Sequence of chain 3.A:
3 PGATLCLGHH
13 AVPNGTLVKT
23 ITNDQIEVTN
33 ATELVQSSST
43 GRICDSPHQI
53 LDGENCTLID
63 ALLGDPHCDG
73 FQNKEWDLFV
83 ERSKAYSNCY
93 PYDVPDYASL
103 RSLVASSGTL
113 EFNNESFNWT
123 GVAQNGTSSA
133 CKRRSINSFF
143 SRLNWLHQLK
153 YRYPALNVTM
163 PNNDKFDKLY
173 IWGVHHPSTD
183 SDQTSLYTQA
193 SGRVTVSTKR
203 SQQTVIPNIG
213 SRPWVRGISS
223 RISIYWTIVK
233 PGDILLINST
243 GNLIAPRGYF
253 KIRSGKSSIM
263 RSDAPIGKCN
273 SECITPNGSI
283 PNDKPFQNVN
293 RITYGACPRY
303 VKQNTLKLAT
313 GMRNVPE

The small molecule below binds the protein below.
Small molecule (SMILES): CC(=O)N[C@H]1[C@H](O[C@H]2[C@H](O)[C@@H](NC(C)=O)CO[C@@H]2CO)O[C@H](CO)[C@@H](O[C@@H]2O[C@H](CO)[C@@H](O)[C@H](O[C@H]3O[C@H](CO)[C@@H](O)[C@H](O)[C@@H]3O)[C@@H]2O)[C@@H]1O

Binding-site contacts:
Ligand atom O7 contacts residue ASN32 of chain 3.A at 4.0 Å.
Ligand atom C1 contacts residue ALA33 of chain 3.A at 4.3 Å (hydrophobic).
Ligand atom O6 contacts residue ASN49 of chain 3.B at 4.4 Å.
Ligand atom O6 contacts residue THR312 of chain 3.A at 4.0 Å.
Ligand atom C1 contacts residue ASN32 of chain 3.A at 1.4 Å.
Ligand atom C4 contacts residue ASN32 of chain 3.A at 4.2 Å.
Ligand atom C7 contacts residue ASN32 of chain 3.A at 3.7 Å.
Ligand atom C2 contacts residue ASN32 of chain 3.A at 2.4 Å.
Ligand atom C8 contacts residue THR34 of chain 3.A at 3.4 Å.
Ligand atom C1 contacts residue THR312 of chain 3.A at 3.6 Å.
Ligand atom O6 contacts residue LEU52 of chain 3.B at 3.3 Å.
Ligand atom O7 contacts residue THR34 of chain 3.A at 4.2 Å.
Ligand atom C8 contacts residue ILE56 of chain 3.B at 4.3 Å (hydrophobic).
Ligand atom C3 contacts residue ASN32 of chain 3.A at 3.8 Å.
Ligand atom C7 contacts residue THR34 of chain 3.A at 4.2 Å.
Ligand atom C6 contacts residue THR312 of chain 3.A at 4.0 Å.
Ligand atom C6 contacts residue LEU52 of chain 3.B at 3.7 Å (hydrophobic).
Ligand atom C5 contacts residue THR312 of chain 3.A at 4.4 Å.
Ligand atom O5 contacts residue ASN32 of chain 3.A at 2.3 Å (h-bond).
Ligand atom C8 contacts residue ASN32 of chain 3.A at 4.2 Å.
Ligand atom C8 contacts residue NAG1 of chain 3.I at 3.3 Å.
Ligand atom N2 contacts residue ASN32 of chain 3.A at 3.0 Å (h-bond).
Ligand atom C5 contacts residue ASN32 of chain 3.A at 3.6 Å.
Ligand atom O5 contacts residue THR312 of chain 3.A at 3.3 Å (h-bond).

Sequence of chain 3.B:
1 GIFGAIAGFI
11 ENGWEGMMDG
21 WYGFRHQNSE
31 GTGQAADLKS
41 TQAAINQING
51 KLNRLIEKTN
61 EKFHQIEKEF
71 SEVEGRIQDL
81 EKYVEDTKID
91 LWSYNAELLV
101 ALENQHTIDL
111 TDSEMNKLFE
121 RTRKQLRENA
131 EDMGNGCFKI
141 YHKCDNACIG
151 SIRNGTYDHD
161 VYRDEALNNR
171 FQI